A small-molecule ligand and the protein it binds are described below.
Small molecule (SMILES): CC(=O)N[C@H]1[C@H](O[C@H]2[C@H](O)[C@@H](NC(C)=O)CO[C@@H]2CO)O[C@H](CO)[C@@H](O[C@H]2O[C@H](CO[C@H]3O[C@H](CO)[C@@H](O)[C@H](O[C@H]4O[C@H](CO)[C@@H](O)[C@H](O)[C@@H]4O)[C@@H]3O)[C@@H](O)[C@H](O[C@H]3O[C@H](CO)[C@@H](O)[C@H](O)[C@@H]3O)[C@@H]2O)[C@@H]1O

Sequence of chain 1.B:
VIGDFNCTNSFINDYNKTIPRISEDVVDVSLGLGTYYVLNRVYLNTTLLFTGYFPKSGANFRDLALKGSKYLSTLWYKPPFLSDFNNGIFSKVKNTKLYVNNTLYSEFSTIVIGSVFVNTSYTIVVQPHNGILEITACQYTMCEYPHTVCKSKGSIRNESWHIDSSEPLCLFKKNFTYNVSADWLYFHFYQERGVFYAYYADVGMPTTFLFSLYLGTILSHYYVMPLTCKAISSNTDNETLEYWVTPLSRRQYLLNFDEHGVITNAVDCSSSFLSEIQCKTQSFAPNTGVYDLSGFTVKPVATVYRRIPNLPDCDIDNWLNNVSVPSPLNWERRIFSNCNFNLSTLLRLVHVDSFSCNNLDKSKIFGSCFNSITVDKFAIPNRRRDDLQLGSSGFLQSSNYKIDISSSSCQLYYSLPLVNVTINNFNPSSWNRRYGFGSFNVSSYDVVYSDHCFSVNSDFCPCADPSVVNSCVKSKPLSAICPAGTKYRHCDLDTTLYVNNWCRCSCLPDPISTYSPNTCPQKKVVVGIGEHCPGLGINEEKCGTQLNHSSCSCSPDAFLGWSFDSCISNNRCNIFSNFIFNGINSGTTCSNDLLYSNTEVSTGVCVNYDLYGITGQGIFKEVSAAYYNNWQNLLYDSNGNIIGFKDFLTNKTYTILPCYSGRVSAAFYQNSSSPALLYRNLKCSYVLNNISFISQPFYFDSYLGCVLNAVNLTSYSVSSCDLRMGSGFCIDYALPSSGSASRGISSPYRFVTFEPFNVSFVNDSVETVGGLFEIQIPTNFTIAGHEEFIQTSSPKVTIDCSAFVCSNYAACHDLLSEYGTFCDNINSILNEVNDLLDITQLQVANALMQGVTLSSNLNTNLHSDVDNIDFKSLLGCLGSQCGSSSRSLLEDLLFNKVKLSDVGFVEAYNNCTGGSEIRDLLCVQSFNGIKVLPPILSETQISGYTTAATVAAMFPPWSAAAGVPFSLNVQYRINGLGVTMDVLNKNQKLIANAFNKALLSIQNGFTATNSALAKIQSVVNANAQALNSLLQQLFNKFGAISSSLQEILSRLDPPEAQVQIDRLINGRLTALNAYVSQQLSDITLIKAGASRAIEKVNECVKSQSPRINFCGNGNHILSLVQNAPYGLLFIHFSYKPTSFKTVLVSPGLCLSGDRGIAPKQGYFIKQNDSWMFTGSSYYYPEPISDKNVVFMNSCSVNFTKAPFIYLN

Binding-site contacts:
Ligand atom C5 contacts residue PHE18 of chain 1.B at 4.0 Å (hydrophobic).
Ligand atom C3 contacts residue NAG1 of chain 1.JA at 3.1 Å.
Ligand atom O7 contacts residue ASN132 of chain 1.B at 4.5 Å.
Ligand atom O5 contacts residue PHE18 of chain 1.B at 3.9 Å.
Ligand atom C5 contacts residue ASN132 of chain 1.B at 3.5 Å.
Ligand atom C6 contacts residue ASN132 of chain 1.B at 4.4 Å.
Ligand atom O6 contacts residue ASP17 of chain 1.B at 3.3 Å (salt-bridge).
Ligand atom O3 contacts residue PHE18 of chain 1.B at 4.4 Å.
Ligand atom C1 contacts residue PHE18 of chain 1.B at 3.8 Å (hydrophobic).
Ligand atom C7 contacts residue ASN132 of chain 1.B at 4.2 Å.
Ligand atom O2 contacts residue NAG1 of chain 1.JA at 2.9 Å.
Ligand atom N2 contacts residue ASN132 of chain 1.B at 3.4 Å (h-bond).
Ligand atom O3 contacts residue NAG1 of chain 1.JA at 3.5 Å (h-bond).
Ligand atom C4 contacts residue ASN132 of chain 1.B at 4.3 Å.
Ligand atom C5 contacts residue NAG1 of chain 1.JA at 3.9 Å.
Ligand atom C2 contacts residue ASN132 of chain 1.B at 2.9 Å.
Ligand atom C6 contacts residue PHE18 of chain 1.B at 3.8 Å (hydrophobic).
Ligand atom C6 contacts residue ASP17 of chain 1.B at 3.7 Å.
Ligand atom O4 contacts residue NAG1 of chain 1.JA at 3.2 Å (h-bond).
Ligand atom C4 contacts residue PHE18 of chain 1.B at 3.8 Å (hydrophobic).
Ligand atom C4 contacts residue NAG1 of chain 1.JA at 3.5 Å.
Ligand atom O5 contacts residue ASN132 of chain 1.B at 2.2 Å (h-bond).
Ligand atom C1 contacts residue ASN132 of chain 1.B at 1.5 Å.
Ligand atom O4 contacts residue PHE18 of chain 1.B at 4.4 Å.
Ligand atom C3 contacts residue ASN132 of chain 1.B at 4.0 Å.
Ligand atom O7 contacts residue THR154 of chain 1.B at 4.4 Å.
Ligand atom C2 contacts residue NAG1 of chain 1.JA at 4.2 Å.
Ligand atom O6 contacts residue PHE18 of chain 1.B at 4.0 Å.